Sequence of chain 1.A:
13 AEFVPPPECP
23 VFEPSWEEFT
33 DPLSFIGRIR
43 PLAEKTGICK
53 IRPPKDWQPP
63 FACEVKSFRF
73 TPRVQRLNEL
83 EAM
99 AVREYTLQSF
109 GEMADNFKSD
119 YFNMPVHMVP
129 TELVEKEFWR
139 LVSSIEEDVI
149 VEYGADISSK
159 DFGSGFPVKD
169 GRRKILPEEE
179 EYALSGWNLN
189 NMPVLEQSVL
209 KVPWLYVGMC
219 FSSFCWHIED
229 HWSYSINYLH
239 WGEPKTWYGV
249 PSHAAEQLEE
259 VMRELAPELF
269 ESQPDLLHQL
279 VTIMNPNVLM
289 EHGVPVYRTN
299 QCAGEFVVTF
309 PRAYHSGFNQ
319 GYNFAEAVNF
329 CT

Binding-site contacts:
Ligand atom C05 contacts residue HZM1 of chain 1.D at 0.0 Å.
Ligand atom C24 contacts residue HZM1 of chain 1.D at 0.1 Å.
Ligand atom N20 contacts residue HZM1 of chain 1.D at 0.0 Å (h-bond).
Ligand atom C37 contacts residue H771 of chain 1.B at 0.0 Å.
Ligand atom O23 contacts residue HZM1 of chain 1.D at 0.1 Å (h-bond).
Ligand atom C22 contacts residue HZM1 of chain 1.D at 0.0 Å.
Ligand atom N15 contacts residue HZM1 of chain 1.D at 0.1 Å (h-bond).
Ligand atom N35 contacts residue H771 of chain 1.B at 0.0 Å (h-bond).
Ligand atom S34 contacts residue HZM1 of chain 1.D at 0.1 Å (h-bond).
Ligand atom C37 contacts residue HZM1 of chain 1.D at 0.1 Å.
Ligand atom C11 contacts residue HZM1 of chain 1.D at 0.1 Å.
Ligand atom O03 contacts residue H771 of chain 1.B at 0.0 Å (h-bond).
Ligand atom C02 contacts residue HZM1 of chain 1.D at 0.0 Å.
Ligand atom C05 contacts residue H771 of chain 1.B at 0.0 Å.
Ligand atom C07 contacts residue H771 of chain 1.B at 0.1 Å.
Ligand atom C02 contacts residue H771 of chain 1.B at 0.0 Å.
Ligand atom C17 contacts residue HZM1 of chain 1.D at 0.1 Å.
Ligand atom C06 contacts residue H771 of chain 1.B at 0.0 Å.
Ligand atom C14 contacts residue HZM1 of chain 1.D at 0.1 Å.
Ligand atom C06 contacts residue HZM1 of chain 1.D at 0.1 Å.
Ligand atom O03 contacts residue HZM1 of chain 1.D at 0.0 Å (h-bond).
Ligand atom C19 contacts residue HZM1 of chain 1.D at 0.0 Å.
Ligand atom C08 contacts residue HZM1 of chain 1.D at 0.1 Å.
Ligand atom C07 contacts residue HZM1 of chain 1.D at 0.1 Å.
Ligand atom C04 contacts residue H771 of chain 1.B at 0.0 Å.
Ligand atom C09 contacts residue HZM1 of chain 1.D at 0.1 Å.
Ligand atom C04 contacts residue HZM1 of chain 1.D at 0.0 Å.
Ligand atom N35 contacts residue HZM1 of chain 1.D at 0.1 Å (h-bond).
Ligand atom C36 contacts residue HZM1 of chain 1.D at 0.1 Å.
Ligand atom C21 contacts residue HZM1 of chain 1.D at 0.0 Å.
Ligand atom C12 contacts residue HZM1 of chain 1.D at 0.1 Å.
Ligand atom O01 contacts residue H771 of chain 1.B at 0.0 Å (h-bond).
Ligand atom O01 contacts residue HZM1 of chain 1.D at 0.0 Å (h-bond).
Ligand atom C13 contacts residue HZM1 of chain 1.D at 0.1 Å.
Ligand atom S34 contacts residue H771 of chain 1.B at 0.1 Å (h-bond).
Ligand atom C16 contacts residue HZM1 of chain 1.D at 0.1 Å.
Ligand atom C10 contacts residue HZM1 of chain 1.D at 0.1 Å.
Ligand atom C36 contacts residue H771 of chain 1.B at 0.1 Å.
Ligand atom C08 contacts residue H771 of chain 1.B at 0.1 Å.
Ligand atom C18 contacts residue HZM1 of chain 1.D at 0.0 Å.

This protein binds this small molecule.
Small molecule (SMILES): CN(C)CCCC(=O)Nc1cccc([C@@H](OCCN2CCCCC2)c2cc3nccc(C(=O)O)c3s2)c1